The small molecule below binds the protein below.
Small molecule (SMILES): N[C@@H]1CONC1=O

Sequence of chain 1.A:
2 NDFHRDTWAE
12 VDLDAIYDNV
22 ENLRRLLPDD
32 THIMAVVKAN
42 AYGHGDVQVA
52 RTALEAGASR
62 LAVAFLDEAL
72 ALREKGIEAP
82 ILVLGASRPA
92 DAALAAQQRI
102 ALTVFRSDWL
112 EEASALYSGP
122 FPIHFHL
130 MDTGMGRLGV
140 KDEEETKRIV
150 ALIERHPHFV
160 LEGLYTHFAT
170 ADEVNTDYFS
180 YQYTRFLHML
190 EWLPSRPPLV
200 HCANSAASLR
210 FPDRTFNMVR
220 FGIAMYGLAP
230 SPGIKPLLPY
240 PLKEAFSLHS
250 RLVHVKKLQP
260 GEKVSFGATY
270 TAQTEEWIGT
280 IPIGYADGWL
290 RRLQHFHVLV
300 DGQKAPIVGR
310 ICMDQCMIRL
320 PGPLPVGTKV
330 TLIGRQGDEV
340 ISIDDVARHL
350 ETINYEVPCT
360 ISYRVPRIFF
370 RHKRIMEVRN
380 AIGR

Sequence of chain 1.B:
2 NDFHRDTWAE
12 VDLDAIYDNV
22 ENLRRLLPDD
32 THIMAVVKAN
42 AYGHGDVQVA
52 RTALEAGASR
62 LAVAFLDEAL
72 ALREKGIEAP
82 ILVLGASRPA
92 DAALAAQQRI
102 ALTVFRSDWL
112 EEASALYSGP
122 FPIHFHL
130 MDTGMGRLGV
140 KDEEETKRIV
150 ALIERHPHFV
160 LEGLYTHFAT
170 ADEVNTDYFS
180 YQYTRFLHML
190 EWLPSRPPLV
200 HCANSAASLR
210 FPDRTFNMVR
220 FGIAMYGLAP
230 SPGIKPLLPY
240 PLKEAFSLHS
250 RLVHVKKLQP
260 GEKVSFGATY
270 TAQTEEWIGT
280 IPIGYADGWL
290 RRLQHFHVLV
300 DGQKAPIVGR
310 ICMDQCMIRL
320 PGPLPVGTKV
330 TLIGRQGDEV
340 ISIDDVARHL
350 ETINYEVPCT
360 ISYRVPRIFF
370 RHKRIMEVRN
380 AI

Binding-site contacts:
Ligand atom OG contacts residue PMP1 of chain 1.I at 3.4 Å.
Ligand atom N contacts residue TYR43 of chain 1.B at 3.8 Å.
Ligand atom CB contacts residue PHE265 of chain 1.A at 3.4 Å (hydrophobic).
Ligand atom N contacts residue TYR284 of chain 1.A at 3.7 Å.
Ligand atom NXT contacts residue TYR284 of chain 1.A at 3.6 Å.
Ligand atom C3 contacts residue ACY1 of chain 1.G at 0.5 Å.
Ligand atom O contacts residue TYR284 of chain 1.A at 3.3 Å (h-bond).
Ligand atom NXT contacts residue PMP1 of chain 1.I at 3.7 Å.
Ligand atom C3 contacts residue PMP1 of chain 1.I at 2.9 Å.
Ligand atom O contacts residue ACY1 of chain 1.G at 2.1 Å (h-bond).
Ligand atom NXT contacts residue PHE265 of chain 1.A at 3.0 Å.
Ligand atom CA contacts residue PLP1 of chain 1.K at 3.5 Å.
Ligand atom N contacts residue ACY1 of chain 1.G at 1.1 Å.
Ligand atom O contacts residue PMH1 of chain 1.J at 1.0 Å (h-bond).
Ligand atom OG contacts residue LYS39 of chain 1.B at 3.4 Å (salt-bridge).
Ligand atom NXT contacts residue PMH1 of chain 1.J at 0.6 Å (h-bond).
Ligand atom O contacts residue PHE265 of chain 1.A at 3.2 Å.
Ligand atom OG contacts residue ARG136 of chain 1.B at 3.6 Å.
Ligand atom CB contacts residue PMP1 of chain 1.I at 2.4 Å.
Ligand atom N contacts residue LYS39 of chain 1.B at 3.8 Å.
Ligand atom C3 contacts residue PHE265 of chain 1.A at 3.6 Å (hydrophobic).
Ligand atom N contacts residue PMP1 of chain 1.I at 3.0 Å (h-bond).
Ligand atom NXT contacts residue MET312 of chain 1.A at 3.3 Å (h-bond).
Ligand atom CA contacts residue PMH1 of chain 1.J at 0.7 Å.
Ligand atom CB contacts residue TYR354 of chain 1.B at 3.5 Å (hydrophobic).
Ligand atom OG contacts residue MET312 of chain 1.A at 3.3 Å.
Ligand atom CA contacts residue ACY1 of chain 1.G at 0.5 Å.
Ligand atom CA contacts residue PMP1 of chain 1.I at 1.9 Å.
Ligand atom NXT contacts residue ACY1 of chain 1.G at 0.8 Å (h-bond).
Ligand atom N contacts residue TYR354 of chain 1.B at 3.4 Å.
Ligand atom CB contacts residue PMH1 of chain 1.J at 1.0 Å.
Ligand atom O contacts residue PMP1 of chain 1.I at 3.7 Å.
Ligand atom OG contacts residue PMH1 of chain 1.J at 0.8 Å (h-bond).
Ligand atom N contacts residue PLP1 of chain 1.K at 3.7 Å.
Ligand atom N contacts residue MET312 of chain 1.A at 3.0 Å.
Ligand atom N contacts residue PMH1 of chain 1.J at 1.5 Å.
Ligand atom CB contacts residue ACY1 of chain 1.G at 1.9 Å.
Ligand atom OG contacts residue ACY1 of chain 1.G at 1.1 Å (h-bond).
Ligand atom C3 contacts residue PMH1 of chain 1.J at 0.5 Å.
Ligand atom C3 contacts residue MET312 of chain 1.A at 3.5 Å (hydrophobic).